The small molecule below binds the protein below.
Small molecule (SMILES): Nc1ccn([C@@H]2O[C@H](CO[P](=O)(O)O[C@H]3[C@@H](O)[C@H](n4ccc(N)nc4=O)O[C@@H]3CO[P](=O)(O)O[C@H]3[C@@H](O)[C@H](n4ccc(N)nc4=O)O[C@@H]3CO)[C@@H](O)[C@H]2O)c(=O)n1

Sequence of chain 7.C:
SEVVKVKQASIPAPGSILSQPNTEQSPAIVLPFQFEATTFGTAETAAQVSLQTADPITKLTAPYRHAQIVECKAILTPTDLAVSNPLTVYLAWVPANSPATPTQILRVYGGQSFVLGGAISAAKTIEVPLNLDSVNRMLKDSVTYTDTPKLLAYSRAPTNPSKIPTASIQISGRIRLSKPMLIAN

Binding-site contacts:
Ligand atom O3' contacts residue ASN134 of chain 7.C at 4.2 Å.
Ligand atom C2' contacts residue ASN134 of chain 7.C at 4.3 Å.
Ligand atom OP1 contacts residue LYS8 of chain 7.C at 2.6 Å (salt-bridge).
Ligand atom O4' contacts residue GLU74 of chain 7.C at 3.7 Å.
Ligand atom P contacts residue LYS10 of chain 7.C at 4.0 Å.
Ligand atom OP1 contacts residue LYS10 of chain 7.C at 4.3 Å.
Ligand atom P contacts residue LYS8 of chain 7.C at 3.0 Å.
Ligand atom OP1 contacts residue ASN134 of chain 7.C at 4.2 Å.
Ligand atom C4' contacts residue GLU74 of chain 7.C at 3.9 Å.
Ligand atom O3' contacts residue LYS8 of chain 7.C at 3.8 Å.
Ligand atom OP1 contacts residue PRO132 of chain 7.C at 3.6 Å.
Ligand atom O2' contacts residue ASN134 of chain 7.C at 3.2 Å (h-bond).
Ligand atom O2' contacts residue LEU135 of chain 7.C at 4.3 Å.
Ligand atom OP2 contacts residue LYS10 of chain 7.C at 2.9 Å.
Ligand atom C1' contacts residue GLU74 of chain 7.C at 3.8 Å.
Ligand atom O5' contacts residue LYS8 of chain 7.C at 4.5 Å.
Ligand atom OP2 contacts residue LYS8 of chain 7.C at 2.9 Å (salt-bridge).
Ligand atom C2' contacts residue GLU74 of chain 7.C at 4.1 Å.
Ligand atom O2' contacts residue GLU74 of chain 7.C at 3.2 Å.